This small molecule binds to this protein.
Small molecule (SMILES): CC(=O)N[C@@H]1[C@@H](O)[C@H](O)[C@@H](CO)O[C@H]1O

Sequence of chain 1.C:
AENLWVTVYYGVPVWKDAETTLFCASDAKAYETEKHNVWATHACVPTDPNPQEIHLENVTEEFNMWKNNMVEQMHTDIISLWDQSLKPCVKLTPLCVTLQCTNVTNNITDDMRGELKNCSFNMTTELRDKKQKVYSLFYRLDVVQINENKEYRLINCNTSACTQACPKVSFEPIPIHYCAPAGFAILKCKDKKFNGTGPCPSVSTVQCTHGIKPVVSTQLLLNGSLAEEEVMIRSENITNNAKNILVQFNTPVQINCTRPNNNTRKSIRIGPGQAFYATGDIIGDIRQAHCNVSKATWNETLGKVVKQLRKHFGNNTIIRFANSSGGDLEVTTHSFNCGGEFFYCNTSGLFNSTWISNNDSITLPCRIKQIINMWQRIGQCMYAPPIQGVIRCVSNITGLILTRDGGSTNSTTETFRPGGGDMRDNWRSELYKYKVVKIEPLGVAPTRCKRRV

Binding-site contacts:
Ligand atom C4 contacts residue ASN271 of chain 1.C at 4.2 Å.
Ligand atom C2 contacts residue ASN271 of chain 1.C at 2.5 Å.
Ligand atom O7 contacts residue ASN271 of chain 1.C at 3.9 Å.
Ligand atom C3 contacts residue ASN271 of chain 1.C at 3.8 Å.
Ligand atom C7 contacts residue ASN271 of chain 1.C at 3.6 Å.
Ligand atom C1 contacts residue ASN271 of chain 1.C at 1.4 Å.
Ligand atom C8 contacts residue VAL410 of chain 1.C at 3.9 Å (hydrophobic).
Ligand atom C5 contacts residue ASN271 of chain 1.C at 3.7 Å.
Ligand atom O5 contacts residue ASN271 of chain 1.C at 2.4 Å (h-bond).
Ligand atom N2 contacts residue ASN271 of chain 1.C at 2.9 Å (h-bond).